Sequence of chain 1.A:
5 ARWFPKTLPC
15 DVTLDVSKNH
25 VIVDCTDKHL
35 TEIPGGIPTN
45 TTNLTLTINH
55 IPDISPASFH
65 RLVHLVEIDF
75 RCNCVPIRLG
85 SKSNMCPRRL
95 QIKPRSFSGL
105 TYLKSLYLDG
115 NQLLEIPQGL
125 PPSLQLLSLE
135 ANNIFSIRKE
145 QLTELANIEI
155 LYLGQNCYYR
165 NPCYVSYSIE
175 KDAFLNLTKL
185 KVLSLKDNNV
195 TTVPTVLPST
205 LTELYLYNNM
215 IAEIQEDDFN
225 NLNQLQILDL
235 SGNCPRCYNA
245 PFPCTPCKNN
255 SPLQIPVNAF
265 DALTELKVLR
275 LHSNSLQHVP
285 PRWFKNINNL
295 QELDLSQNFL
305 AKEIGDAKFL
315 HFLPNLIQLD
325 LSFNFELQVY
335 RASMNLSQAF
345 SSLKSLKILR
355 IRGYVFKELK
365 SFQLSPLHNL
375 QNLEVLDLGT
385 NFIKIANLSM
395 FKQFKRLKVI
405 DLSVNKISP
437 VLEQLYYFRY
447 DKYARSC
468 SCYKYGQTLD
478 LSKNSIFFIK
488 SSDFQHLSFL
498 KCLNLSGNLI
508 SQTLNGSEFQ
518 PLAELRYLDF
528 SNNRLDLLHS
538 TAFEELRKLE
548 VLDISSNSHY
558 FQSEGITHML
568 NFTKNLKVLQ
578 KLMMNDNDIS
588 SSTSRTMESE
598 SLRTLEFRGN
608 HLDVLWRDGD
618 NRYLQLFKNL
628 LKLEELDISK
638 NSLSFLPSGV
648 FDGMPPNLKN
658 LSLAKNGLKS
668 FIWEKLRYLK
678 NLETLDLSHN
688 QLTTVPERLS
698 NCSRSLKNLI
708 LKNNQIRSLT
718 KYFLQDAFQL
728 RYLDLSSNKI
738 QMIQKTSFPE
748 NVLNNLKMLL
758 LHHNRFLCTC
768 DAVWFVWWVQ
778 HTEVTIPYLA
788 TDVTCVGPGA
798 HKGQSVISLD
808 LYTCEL

This protein binds this small molecule.
Small molecule (SMILES): CC(=O)N[C@@H]1[C@@H](O)[C@H](O)[C@@H](CO)O[C@H]1O

Binding-site contacts:
Ligand atom O5 contacts residue SER514 of chain 1.A at 4.1 Å.
Ligand atom O5 contacts residue ASN512 of chain 1.A at 2.3 Å (h-bond).
Ligand atom C2 contacts residue ASN512 of chain 1.A at 2.6 Å.
Ligand atom C5 contacts residue ASN512 of chain 1.A at 3.5 Å.
Ligand atom C4 contacts residue SER514 of chain 1.A at 4.5 Å.
Ligand atom O6 contacts residue PHE485 of chain 1.A at 4.3 Å.
Ligand atom C3 contacts residue ASN512 of chain 1.A at 3.9 Å.
Ligand atom N2 contacts residue SER514 of chain 1.A at 4.4 Å.
Ligand atom C4 contacts residue ASN512 of chain 1.A at 4.2 Å.
Ligand atom O6 contacts residue THR510 of chain 1.A at 4.1 Å.
Ligand atom O6 contacts residue GLN509 of chain 1.A at 3.7 Å.
Ligand atom C2 contacts residue SER514 of chain 1.A at 4.3 Å.
Ligand atom O7 contacts residue ASN512 of chain 1.A at 3.2 Å (h-bond).
Ligand atom C1 contacts residue ASN512 of chain 1.A at 1.4 Å.
Ligand atom C3 contacts residue SER514 of chain 1.A at 4.2 Å.
Ligand atom C5 contacts residue SER514 of chain 1.A at 3.8 Å.
Ligand atom N2 contacts residue ASN512 of chain 1.A at 3.1 Å (h-bond).
Ligand atom C6 contacts residue GLU515 of chain 1.A at 4.3 Å.
Ligand atom O6 contacts residue GLU515 of chain 1.A at 3.3 Å (salt-bridge).
Ligand atom C1 contacts residue SER514 of chain 1.A at 3.6 Å.
Ligand atom C5 contacts residue GLU515 of chain 1.A at 4.3 Å.
Ligand atom C7 contacts residue ASN512 of chain 1.A at 3.4 Å.
Ligand atom O5 contacts residue GLU515 of chain 1.A at 4.3 Å.